Sequence of chain 1.A:
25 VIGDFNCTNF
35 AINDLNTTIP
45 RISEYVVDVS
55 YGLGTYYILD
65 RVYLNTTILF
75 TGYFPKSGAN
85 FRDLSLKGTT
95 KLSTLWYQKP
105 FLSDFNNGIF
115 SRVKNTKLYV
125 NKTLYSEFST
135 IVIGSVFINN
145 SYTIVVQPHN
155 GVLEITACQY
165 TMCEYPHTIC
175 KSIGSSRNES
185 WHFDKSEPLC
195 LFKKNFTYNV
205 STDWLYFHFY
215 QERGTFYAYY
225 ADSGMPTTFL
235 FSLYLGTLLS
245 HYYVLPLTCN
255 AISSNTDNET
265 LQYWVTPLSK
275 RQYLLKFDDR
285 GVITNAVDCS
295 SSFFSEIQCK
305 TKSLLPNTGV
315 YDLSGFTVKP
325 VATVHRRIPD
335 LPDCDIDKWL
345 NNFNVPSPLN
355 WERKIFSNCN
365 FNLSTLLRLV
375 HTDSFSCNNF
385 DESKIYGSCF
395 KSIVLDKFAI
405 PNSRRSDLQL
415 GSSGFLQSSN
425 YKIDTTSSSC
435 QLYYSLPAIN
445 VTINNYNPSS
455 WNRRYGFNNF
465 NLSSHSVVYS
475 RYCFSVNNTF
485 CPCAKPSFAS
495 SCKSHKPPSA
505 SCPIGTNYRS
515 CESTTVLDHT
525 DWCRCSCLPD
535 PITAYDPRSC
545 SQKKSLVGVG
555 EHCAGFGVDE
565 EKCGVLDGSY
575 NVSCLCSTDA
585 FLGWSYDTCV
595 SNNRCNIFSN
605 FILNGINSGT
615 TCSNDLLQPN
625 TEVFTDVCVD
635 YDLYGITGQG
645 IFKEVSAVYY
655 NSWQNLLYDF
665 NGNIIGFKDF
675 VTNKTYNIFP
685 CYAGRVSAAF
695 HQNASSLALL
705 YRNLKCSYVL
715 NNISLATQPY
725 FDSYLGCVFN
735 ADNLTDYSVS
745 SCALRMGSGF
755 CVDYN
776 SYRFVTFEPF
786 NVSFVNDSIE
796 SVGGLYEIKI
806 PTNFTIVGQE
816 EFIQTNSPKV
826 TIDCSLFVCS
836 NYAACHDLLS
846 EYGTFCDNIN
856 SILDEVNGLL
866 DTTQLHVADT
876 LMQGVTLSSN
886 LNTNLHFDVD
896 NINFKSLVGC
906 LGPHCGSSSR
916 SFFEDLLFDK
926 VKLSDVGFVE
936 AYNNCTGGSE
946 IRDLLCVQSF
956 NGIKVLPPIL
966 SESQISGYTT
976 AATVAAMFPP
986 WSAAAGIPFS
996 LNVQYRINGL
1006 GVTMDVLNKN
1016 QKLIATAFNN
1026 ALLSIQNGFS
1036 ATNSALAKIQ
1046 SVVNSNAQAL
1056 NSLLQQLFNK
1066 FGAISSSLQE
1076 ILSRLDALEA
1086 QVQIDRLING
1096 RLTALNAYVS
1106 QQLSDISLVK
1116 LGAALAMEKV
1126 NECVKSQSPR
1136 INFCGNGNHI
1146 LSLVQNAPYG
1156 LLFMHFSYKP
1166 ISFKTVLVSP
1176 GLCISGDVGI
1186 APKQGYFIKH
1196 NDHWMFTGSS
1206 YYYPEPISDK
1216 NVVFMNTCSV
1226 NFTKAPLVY

A protein and the small-molecule ligand that binds it are described below.
Small molecule (SMILES): CC(=O)N[C@H]1[C@H](O[C@H]2[C@H](O)[C@@H](NC(C)=O)CO[C@@H]2CO)O[C@H](CO)[C@@H](O)[C@@H]1O

Binding-site contacts:
Ligand atom C7 contacts residue ASN939 of chain 1.A at 3.1 Å.
Ligand atom C5 contacts residue ASN939 of chain 1.A at 3.7 Å.
Ligand atom N2 contacts residue ASN939 of chain 1.A at 2.9 Å (h-bond).
Ligand atom O7 contacts residue GLU935 of chain 1.A at 4.1 Å.
Ligand atom O7 contacts residue ASN939 of chain 1.A at 3.0 Å (h-bond).
Ligand atom C2 contacts residue ASN939 of chain 1.A at 2.5 Å.
Ligand atom O5 contacts residue ASN939 of chain 1.A at 2.4 Å (h-bond).
Ligand atom C3 contacts residue ASN939 of chain 1.A at 3.8 Å.
Ligand atom C4 contacts residue ASN939 of chain 1.A at 4.3 Å.
Ligand atom C8 contacts residue ASN939 of chain 1.A at 4.3 Å.
Ligand atom C1 contacts residue ASN939 of chain 1.A at 1.4 Å.